Sequence of chain 1.A:
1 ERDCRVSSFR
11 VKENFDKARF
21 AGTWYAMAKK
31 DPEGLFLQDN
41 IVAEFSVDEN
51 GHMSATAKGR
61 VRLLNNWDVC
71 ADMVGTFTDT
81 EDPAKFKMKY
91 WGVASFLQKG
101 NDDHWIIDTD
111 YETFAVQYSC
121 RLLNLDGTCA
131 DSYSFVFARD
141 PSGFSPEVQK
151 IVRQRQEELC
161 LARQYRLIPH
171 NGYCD

Binding-site contacts:
Ligand atom C5' contacts residue LEU63 of chain 1.A at 4.0 Å (hydrophobic).
Ligand atom C4' contacts residue LEU63 of chain 1.A at 3.5 Å (hydrophobic).
Ligand atom C1' contacts residue LEU35 of chain 1.A at 3.9 Å (hydrophobic).
Ligand atom C18 contacts residue MET73 of chain 1.A at 3.8 Å (hydrophobic).
Ligand atom C6 contacts residue MET88 of chain 1.A at 3.5 Å (hydrophobic).
Ligand atom C16 contacts residue HIS104 of chain 1.A at 3.6 Å.
Ligand atom C12 contacts residue MET73 of chain 1.A at 3.8 Å (hydrophobic).
Ligand atom N contacts residue LEU35 of chain 1.A at 3.9 Å.
Ligand atom C2' contacts residue LEU63 of chain 1.A at 3.9 Å (hydrophobic).
Ligand atom C1' contacts residue VAL61 of chain 1.A at 3.3 Å (hydrophobic).
Ligand atom C5 contacts residue ALA57 of chain 1.A at 3.7 Å (hydrophobic).
Ligand atom C20 contacts residue PHE36 of chain 1.A at 3.1 Å (hydrophobic).
Ligand atom C2 contacts residue PHE45 of chain 1.A at 4.0 Å (hydrophobic).
Ligand atom C2' contacts residue LEU35 of chain 1.A at 3.6 Å (hydrophobic).
Ligand atom C2' contacts residue VAL61 of chain 1.A at 3.6 Å (hydrophobic).
Ligand atom C12 contacts residue LEU37 of chain 1.A at 4.0 Å (hydrophobic).
Ligand atom C19 contacts residue PHE36 of chain 1.A at 3.3 Å (hydrophobic).
Ligand atom C10 contacts residue LEU37 of chain 1.A at 3.8 Å (hydrophobic).
Ligand atom O4' contacts residue LEU63 of chain 1.A at 3.2 Å.
Ligand atom C7 contacts residue MET88 of chain 1.A at 3.3 Å (hydrophobic).
Ligand atom C20 contacts residue LEU35 of chain 1.A at 3.1 Å (hydrophobic).
Ligand atom C3 contacts residue PHE77 of chain 1.A at 3.6 Å (hydrophobic).
Ligand atom C4 contacts residue ALA57 of chain 1.A at 4.0 Å (hydrophobic).
Ligand atom C4' contacts residue LEU64 of chain 1.A at 3.6 Å (hydrophobic).
Ligand atom O contacts residue GLN98 of chain 1.A at 3.4 Å (h-bond).
Ligand atom C3 contacts residue MET88 of chain 1.A at 3.7 Å (hydrophobic).
Ligand atom N contacts residue PHE36 of chain 1.A at 3.5 Å (h-bond).
Ligand atom C3' contacts residue ARG62 of chain 1.A at 3.6 Å.
Ligand atom C3' contacts residue LEU35 of chain 1.A at 4.0 Å (hydrophobic).
Ligand atom C15 contacts residue LEU35 of chain 1.A at 4.0 Å (hydrophobic).
Ligand atom C2' contacts residue ARG62 of chain 1.A at 3.7 Å.
Ligand atom N contacts residue VAL61 of chain 1.A at 2.8 Å.
Ligand atom C3' contacts residue LEU64 of chain 1.A at 3.1 Å (hydrophobic).
Ligand atom C3 contacts residue ALA55 of chain 1.A at 3.9 Å (hydrophobic).
Ligand atom C19 contacts residue TYR133 of chain 1.A at 4.0 Å (hydrophobic).
Ligand atom C4 contacts residue ALA55 of chain 1.A at 3.8 Å (hydrophobic).
Ligand atom C15 contacts residue VAL61 of chain 1.A at 3.8 Å (hydrophobic).
Ligand atom C3 contacts residue PHE45 of chain 1.A at 4.0 Å (hydrophobic).
Ligand atom C3' contacts residue LEU63 of chain 1.A at 3.1 Å (hydrophobic).
Ligand atom O4' contacts residue LEU64 of chain 1.A at 3.2 Å (h-bond).

This small molecule binds to this protein.
Small molecule (SMILES): CC1=C(/C=C/C(C)=C/C=C/C(C)=C/C(=O)Nc2ccc(O)cc2)C(C)(C)CCC1